Binding-site contacts:
Ligand atom C3 contacts residue LEU11 of chain 2.B at 4.2 Å (hydrophobic).
Ligand atom C7 contacts residue HIS5 of chain 3.B at 3.4 Å.
Ligand atom C4 contacts residue HIS10 of chain 2.B at 4.1 Å.
Ligand atom C7 contacts residue LEU16 of chain 2.A at 3.7 Å (hydrophobic).
Ligand atom O1 contacts residue CYS6 of chain 2.A at 2.7 Å (h-bond).
Ligand atom C5 contacts residue HIS5 of chain 3.B at 3.9 Å.
Ligand atom C5 contacts residue HIS10 of chain 2.B at 4.2 Å.
Ligand atom C4 contacts residue HIS5 of chain 3.B at 3.3 Å.
Ligand atom C2 contacts residue HIS5 of chain 3.B at 4.2 Å.
Ligand atom C6 contacts residue CYS6 of chain 2.A at 3.3 Å (hydrophobic).
Ligand atom C5 contacts residue LEU6 of chain 3.B at 4.1 Å (hydrophobic).
Ligand atom C7 contacts residue ALA14 of chain 2.B at 3.9 Å (hydrophobic).
Ligand atom C1 contacts residue CYS6 of chain 2.A at 3.4 Å (hydrophobic).
Ligand atom C7 contacts residue LEU17 of chain 6.B at 4.4 Å (hydrophobic).
Ligand atom O1 contacts residue CYS11 of chain 2.A at 2.9 Å (h-bond).
Ligand atom C6 contacts residue CYS7 of chain 2.B at 4.0 Å (hydrophobic).
Ligand atom C2 contacts residue CYS11 of chain 2.A at 3.6 Å (hydrophobic).
Ligand atom C6 contacts residue LEU11 of chain 2.B at 3.6 Å (hydrophobic).
Ligand atom C5 contacts residue LEU11 of chain 2.B at 3.6 Å (hydrophobic).
Ligand atom C6 contacts residue HIS5 of chain 3.B at 4.4 Å.
Ligand atom C5 contacts residue CYS7 of chain 2.B at 4.2 Å (hydrophobic).
Ligand atom O1 contacts residue VAL2 of chain 3.B at 4.2 Å.
Ligand atom C7 contacts residue LEU13 of chain 2.A at 4.3 Å (hydrophobic).
Ligand atom C3 contacts residue LEU16 of chain 2.A at 4.3 Å (hydrophobic).
Ligand atom C1 contacts residue LEU11 of chain 2.B at 4.0 Å (hydrophobic).
Ligand atom C3 contacts residue HIS5 of chain 3.B at 3.4 Å.
Ligand atom O1 contacts residue SER9 of chain 2.A at 4.0 Å.
Ligand atom O1 contacts residue ILE10 of chain 2.A at 3.5 Å.
Ligand atom C4 contacts residue LEU11 of chain 2.B at 3.9 Å (hydrophobic).
Ligand atom C2 contacts residue LEU11 of chain 2.B at 4.2 Å (hydrophobic).
Ligand atom C7 contacts residue CYS11 of chain 2.A at 4.5 Å (hydrophobic).
Ligand atom C1 contacts residue CYS11 of chain 2.A at 3.9 Å (hydrophobic).

A small-molecule ligand and the protein it binds are described below.
Small molecule (SMILES): Cc1cccc(O)c1

Sequence of chain 6.B:
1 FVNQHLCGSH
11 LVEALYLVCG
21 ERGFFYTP

Sequence of chain 2.B:
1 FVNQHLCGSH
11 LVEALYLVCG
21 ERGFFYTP

Sequence of chain 3.B:
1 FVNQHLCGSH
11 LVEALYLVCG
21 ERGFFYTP

Sequence of chain 2.A:
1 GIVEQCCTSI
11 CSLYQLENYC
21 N